This small molecule binds to this protein.
Small molecule (SMILES): CCCCCCCC(=O)OC[C@H](COP(=O)(O)O[C@@H]1[C@H](O)[C@H](O)[C@@H](OP(=O)(O)O)[C@H](OP(=O)(O)O)[C@H]1O)OC(=O)CCCCCCC

Sequence of chain 1.U:
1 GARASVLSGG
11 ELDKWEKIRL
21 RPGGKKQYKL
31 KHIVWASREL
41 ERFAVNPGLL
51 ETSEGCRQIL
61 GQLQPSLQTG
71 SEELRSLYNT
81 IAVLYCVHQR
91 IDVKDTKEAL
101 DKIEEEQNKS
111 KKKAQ

Binding-site contacts:
Ligand atom C4A contacts residue SER76 of chain 1.U at 3.6 Å.
Ligand atom C7A contacts residue LEU20 of chain 1.U at 3.4 Å (hydrophobic).
Ligand atom C5A contacts residue SER76 of chain 1.U at 3.8 Å.
Ligand atom O52 contacts residue SER76 of chain 1.U at 4.2 Å.
Ligand atom C8A contacts residue LEU20 of chain 1.U at 3.4 Å (hydrophobic).
Ligand atom C4A contacts residue THR80 of chain 1.U at 4.2 Å.
Ligand atom C3A contacts residue SER76 of chain 1.U at 3.5 Å.
Ligand atom O1A contacts residue SER76 of chain 1.U at 4.2 Å.